Sequence of chain 1.A:
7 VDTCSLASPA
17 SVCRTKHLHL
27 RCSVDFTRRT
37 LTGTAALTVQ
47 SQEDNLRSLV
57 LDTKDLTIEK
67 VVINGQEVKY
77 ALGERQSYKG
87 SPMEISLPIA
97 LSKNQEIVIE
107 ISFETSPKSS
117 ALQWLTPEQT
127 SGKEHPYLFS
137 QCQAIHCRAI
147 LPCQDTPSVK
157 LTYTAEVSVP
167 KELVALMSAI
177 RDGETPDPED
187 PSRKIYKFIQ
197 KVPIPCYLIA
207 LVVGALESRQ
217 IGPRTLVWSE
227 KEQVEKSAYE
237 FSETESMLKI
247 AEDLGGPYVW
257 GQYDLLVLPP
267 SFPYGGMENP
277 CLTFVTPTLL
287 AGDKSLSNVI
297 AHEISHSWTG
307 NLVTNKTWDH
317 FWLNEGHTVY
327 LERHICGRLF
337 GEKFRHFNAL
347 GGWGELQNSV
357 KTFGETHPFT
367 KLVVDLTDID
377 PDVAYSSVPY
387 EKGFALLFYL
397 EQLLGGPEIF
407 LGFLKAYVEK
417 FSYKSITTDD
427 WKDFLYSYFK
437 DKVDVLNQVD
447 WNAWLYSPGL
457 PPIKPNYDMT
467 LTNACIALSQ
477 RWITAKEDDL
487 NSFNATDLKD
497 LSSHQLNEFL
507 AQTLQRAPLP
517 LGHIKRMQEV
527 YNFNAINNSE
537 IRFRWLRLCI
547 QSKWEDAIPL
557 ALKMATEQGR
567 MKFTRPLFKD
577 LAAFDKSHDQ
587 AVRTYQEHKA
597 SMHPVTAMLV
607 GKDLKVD

Binding-site contacts:
Ligand atom C20 contacts residue GLY272 of chain 1.A at 3.6 Å.
Ligand atom N15 contacts residue GLN137 of chain 1.A at 3.1 Å (h-bond).
Ligand atom N16 contacts residue GLN137 of chain 1.A at 3.0 Å (h-bond).
Ligand atom C24 contacts residue HIS298 of chain 1.A at 3.6 Å.
Ligand atom C24 contacts residue ZN1 of chain 1.B at 2.8 Å.
Ligand atom N22 contacts residue GLN139 of chain 1.A at 2.7 Å (h-bond).
Ligand atom C2 contacts residue PHE317 of chain 1.A at 3.6 Å (hydrophobic).
Ligand atom CL1 contacts residue VAL370 of chain 1.A at 3.6 Å.
Ligand atom C1 contacts residue PHE317 of chain 1.A at 3.5 Å (hydrophobic).
Ligand atom N16 contacts residue GLN139 of chain 1.A at 3.4 Å (h-bond).
Ligand atom C21 contacts residue GLY272 of chain 1.A at 3.2 Å.
Ligand atom C1 contacts residue TRP314 of chain 1.A at 3.2 Å (hydrophobic).
Ligand atom C23 contacts residue GLU299 of chain 1.A at 3.2 Å.
Ligand atom N16 contacts residue TYR270 of chain 1.A at 3.4 Å.
Ligand atom C24 contacts residue GLU299 of chain 1.A at 3.3 Å.
Ligand atom C10 contacts residue TYR270 of chain 1.A at 3.5 Å (hydrophobic).
Ligand atom C9 contacts residue ASP378 of chain 1.A at 3.6 Å.
Ligand atom C11 contacts residue TYR381 of chain 1.A at 3.6 Å (hydrophobic).
Ligand atom N22 contacts residue GLU274 of chain 1.A at 2.6 Å (salt-bridge).
Ligand atom C5 contacts residue PRO377 of chain 1.A at 3.4 Å (hydrophobic).
Ligand atom O7 contacts residue PRO377 of chain 1.A at 3.1 Å (h-bond).
Ligand atom C12 contacts residue PHE317 of chain 1.A at 3.4 Å (hydrophobic).
Ligand atom O26 contacts residue HIS298 of chain 1.A at 2.7 Å.
Ligand atom N15 contacts residue GLN139 of chain 1.A at 3.4 Å (h-bond).
Ligand atom O25 contacts residue ZN1 of chain 1.B at 2.4 Å.
Ligand atom C4 contacts residue PRO377 of chain 1.A at 3.3 Å (hydrophobic).
Ligand atom C23 contacts residue GLU274 of chain 1.A at 3.1 Å.
Ligand atom O26 contacts residue GLU299 of chain 1.A at 2.6 Å (salt-bridge).
Ligand atom C14 contacts residue GLN139 of chain 1.A at 3.2 Å.
Ligand atom O25 contacts residue GLU321 of chain 1.A at 3.4 Å (salt-bridge).
Ligand atom N18 contacts residue TYR381 of chain 1.A at 3.4 Å.
Ligand atom N15 contacts residue TYR270 of chain 1.A at 3.4 Å.
Ligand atom C12 contacts residue TYR381 of chain 1.A at 3.5 Å (hydrophobic).
Ligand atom C21 contacts residue GLU274 of chain 1.A at 3.2 Å.
Ligand atom C23 contacts residue GLY272 of chain 1.A at 3.1 Å.
Ligand atom O25 contacts residue TYR386 of chain 1.A at 2.8 Å (h-bond).
Ligand atom C21 contacts residue GLN139 of chain 1.A at 3.6 Å.
Ligand atom N17 contacts residue GLN139 of chain 1.A at 3.3 Å (h-bond).
Ligand atom O26 contacts residue ZN1 of chain 1.B at 2.9 Å.
Ligand atom N18 contacts residue GLN139 of chain 1.A at 3.2 Å (h-bond).

The small molecule below binds the protein below.
Small molecule (SMILES): N[C@H](CC(=O)O)Cn1nnc(-c2ccc(Oc3ccc(Cl)cc3)cc2)n1